Sequence of chain 1.A:
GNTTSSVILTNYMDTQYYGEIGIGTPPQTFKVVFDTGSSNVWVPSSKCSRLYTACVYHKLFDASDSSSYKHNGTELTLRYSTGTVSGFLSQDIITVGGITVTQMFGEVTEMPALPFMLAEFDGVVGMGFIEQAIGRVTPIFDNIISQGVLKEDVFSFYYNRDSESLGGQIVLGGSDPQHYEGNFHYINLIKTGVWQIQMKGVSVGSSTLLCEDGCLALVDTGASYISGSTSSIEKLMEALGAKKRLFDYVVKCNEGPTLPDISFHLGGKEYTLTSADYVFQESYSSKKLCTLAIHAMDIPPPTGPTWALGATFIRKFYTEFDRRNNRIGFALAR

This protein binds this small molecule.
Small molecule (SMILES): CCc1cccc(-c2c(F)cccc2[C@](O)(CCCNC(=O)OC)[C@@H]2CCCN(C(=O)CC3CCNCC3)C2)c1

Binding-site contacts:
Ligand atom C06 contacts residue PRO115 of chain 1.A at 3.7 Å (hydrophobic).
Ligand atom C25 contacts residue TYR17 of chain 1.A at 3.6 Å (hydrophobic).
Ligand atom C41 contacts residue ASP223 of chain 1.A at 3.1 Å.
Ligand atom C13 contacts residue GLN16 of chain 1.A at 3.3 Å.
Ligand atom O34 contacts residue SER81 of chain 1.A at 3.4 Å (h-bond).
Ligand atom C12 contacts residue ALA119 of chain 1.A at 3.7 Å (hydrophobic).
Ligand atom C20 contacts residue VAL33 of chain 1.A at 3.6 Å (hydrophobic).
Ligand atom O23 contacts residue THR15 of chain 1.A at 3.2 Å (h-bond).
Ligand atom N21 contacts residue GLY225 of chain 1.A at 2.7 Å (h-bond).
Ligand atom C02 contacts residue VAL124 of chain 1.A at 3.6 Å (hydrophobic).
Ligand atom C25 contacts residue ALA226 of chain 1.A at 3.1 Å (hydrophobic).
Ligand atom C12 contacts residue PRO115 of chain 1.A at 3.5 Å (hydrophobic).
Ligand atom F11 contacts residue ALA119 of chain 1.A at 3.7 Å.
Ligand atom C16 contacts residue SER227 of chain 1.A at 3.8 Å.
Ligand atom C25 contacts residue THR224 of chain 1.A at 3.1 Å.
Ligand atom C38 contacts residue TYR80 of chain 1.A at 3.7 Å (hydrophobic).
Ligand atom O24 contacts residue THR224 of chain 1.A at 3.4 Å (h-bond).
Ligand atom O24 contacts residue ALA226 of chain 1.A at 3.3 Å (h-bond).
Ligand atom C20 contacts residue GLY225 of chain 1.A at 3.8 Å.
Ligand atom F11 contacts residue PRO115 of chain 1.A at 3.4 Å.
Ligand atom O24 contacts residue GLY225 of chain 1.A at 3.0 Å (h-bond).
Ligand atom C18 contacts residue SER227 of chain 1.A at 3.5 Å.
Ligand atom C22 contacts residue GLY225 of chain 1.A at 3.3 Å.
Ligand atom C19 contacts residue THR15 of chain 1.A at 3.6 Å.
Ligand atom C40 contacts residue ASP223 of chain 1.A at 3.1 Å.
Ligand atom C22 contacts residue THR15 of chain 1.A at 3.5 Å.
Ligand atom C05 contacts residue THR82 of chain 1.A at 3.4 Å.
Ligand atom O23 contacts residue TYR17 of chain 1.A at 2.8 Å (h-bond).
Ligand atom F11 contacts residue PHE121 of chain 1.A at 3.5 Å.
Ligand atom C14 contacts residue GLN16 of chain 1.A at 3.8 Å.
Ligand atom O17 contacts residue SER227 of chain 1.A at 2.8 Å (h-bond).
Ligand atom N21 contacts residue VAL33 of chain 1.A at 3.7 Å.
Ligand atom N39 contacts residue ASP35 of chain 1.A at 3.5 Å (salt-bridge).
Ligand atom C08 contacts residue PHE121 of chain 1.A at 3.3 Å (hydrophobic).
Ligand atom C10 contacts residue PHE121 of chain 1.A at 3.8 Å (hydrophobic).
Ligand atom F11 contacts residue PHE116 of chain 1.A at 3.3 Å.
Ligand atom C06 contacts residue THR82 of chain 1.A at 3.7 Å.
Ligand atom O24 contacts residue SER227 of chain 1.A at 3.7 Å.
Ligand atom O23 contacts residue GLN16 of chain 1.A at 3.1 Å.
Ligand atom C25 contacts residue ALA314 of chain 1.A at 3.7 Å (hydrophobic).